Sequence of chain 1.E:
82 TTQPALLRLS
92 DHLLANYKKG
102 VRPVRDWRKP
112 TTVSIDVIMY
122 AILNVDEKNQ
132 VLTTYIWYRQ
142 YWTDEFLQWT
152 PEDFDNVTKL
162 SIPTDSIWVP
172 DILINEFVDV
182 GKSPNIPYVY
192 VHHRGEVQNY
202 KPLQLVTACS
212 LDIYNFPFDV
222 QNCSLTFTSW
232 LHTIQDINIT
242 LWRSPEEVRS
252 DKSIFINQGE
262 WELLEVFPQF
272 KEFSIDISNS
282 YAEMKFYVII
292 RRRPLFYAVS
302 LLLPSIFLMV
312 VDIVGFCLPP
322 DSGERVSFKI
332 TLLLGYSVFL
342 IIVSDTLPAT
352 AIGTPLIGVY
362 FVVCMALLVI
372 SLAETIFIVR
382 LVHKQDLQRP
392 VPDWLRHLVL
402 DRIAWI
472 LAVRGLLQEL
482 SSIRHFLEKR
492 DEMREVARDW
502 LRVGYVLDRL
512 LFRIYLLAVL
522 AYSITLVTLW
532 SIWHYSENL

Binding-site contacts:
Ligand atom C7 contacts residue ARG109 of chain 1.A at 3.5 Å.
Ligand atom C3 contacts residue ASN157 of chain 1.E at 3.9 Å.
Ligand atom C1 contacts residue ASN157 of chain 1.E at 1.4 Å.
Ligand atom C8 contacts residue ARG109 of chain 1.A at 3.2 Å.
Ligand atom C7 contacts residue ASN157 of chain 1.E at 4.0 Å.
Ligand atom N2 contacts residue ASP156 of chain 1.E at 4.4 Å.
Ligand atom C8 contacts residue ASP156 of chain 1.E at 3.4 Å.
Ligand atom O7 contacts residue ARG109 of chain 1.A at 3.7 Å.
Ligand atom C4 contacts residue ASN157 of chain 1.E at 4.2 Å.
Ligand atom C5 contacts residue ASN157 of chain 1.E at 3.6 Å.
Ligand atom N2 contacts residue ASN157 of chain 1.E at 3.0 Å.
Ligand atom C8 contacts residue ASN157 of chain 1.E at 4.2 Å.
Ligand atom O5 contacts residue ASN157 of chain 1.E at 2.2 Å (h-bond).
Ligand atom N2 contacts residue ARG109 of chain 1.A at 4.2 Å.
Ligand atom C2 contacts residue ASN157 of chain 1.E at 2.6 Å.

Sequence of chain 1.A:
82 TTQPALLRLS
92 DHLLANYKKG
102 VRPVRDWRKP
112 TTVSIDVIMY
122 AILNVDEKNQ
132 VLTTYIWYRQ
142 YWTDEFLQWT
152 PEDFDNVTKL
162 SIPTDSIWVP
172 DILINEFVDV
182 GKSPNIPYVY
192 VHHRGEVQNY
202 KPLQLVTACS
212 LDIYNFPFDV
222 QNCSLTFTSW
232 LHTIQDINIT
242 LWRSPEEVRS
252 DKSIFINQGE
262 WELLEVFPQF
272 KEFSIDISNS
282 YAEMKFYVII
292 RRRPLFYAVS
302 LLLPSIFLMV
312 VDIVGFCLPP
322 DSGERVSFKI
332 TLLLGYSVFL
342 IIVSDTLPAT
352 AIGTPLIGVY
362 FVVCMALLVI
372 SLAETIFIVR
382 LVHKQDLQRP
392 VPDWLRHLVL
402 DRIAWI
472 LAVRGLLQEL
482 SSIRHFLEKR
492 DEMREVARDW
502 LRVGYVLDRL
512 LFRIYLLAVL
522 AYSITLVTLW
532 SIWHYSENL

The protein below binds the small molecule below.
Small molecule (SMILES): CC(=O)N[C@@H]1[C@@H](O)[C@H](O)[C@@H](CO)O[C@H]1O